Binding-site contacts:
Ligand atom C19 contacts residue SER69 of chain 1.A at 3.4 Å.
Ligand atom C26 contacts residue HIS137 of chain 1.A at 3.7 Å.
Ligand atom C25 contacts residue HIS229 of chain 1.A at 3.8 Å.
Ligand atom C3 contacts residue TYR26 of chain 1.A at 3.6 Å (hydrophobic).
Ligand atom O4 contacts residue VAL132 of chain 1.A at 3.8 Å.
Ligand atom C29 contacts residue LEU236 of chain 1.A at 3.4 Å (hydrophobic).
Ligand atom C4 contacts residue SER110 of chain 1.A at 3.6 Å.
Ligand atom C4 contacts residue CYS120 of chain 1.A at 3.7 Å (hydrophobic).
Ligand atom C18 contacts residue VAL66 of chain 1.A at 3.6 Å (hydrophobic).
Ligand atom C6 contacts residue TRP118 of chain 1.A at 3.8 Å (hydrophobic).
Ligand atom C29 contacts residue LEU59 of chain 1.A at 3.5 Å (hydrophobic).
Ligand atom C28 contacts residue VAL66 of chain 1.A at 3.7 Å (hydrophobic).
Ligand atom C12 contacts residue VAL132 of chain 1.A at 3.7 Å (hydrophobic).
Ligand atom C5 contacts residue SER107 of chain 1.A at 3.8 Å.
Ligand atom C7 contacts residue SER107 of chain 1.A at 3.3 Å.
Ligand atom C19 contacts residue ILE103 of chain 1.A at 3.8 Å (hydrophobic).
Ligand atom C29 contacts residue ALA135 of chain 1.A at 3.4 Å (hydrophobic).
Ligand atom C3 contacts residue TYR30 of chain 1.A at 3.8 Å (hydrophobic).
Ligand atom C19 contacts residue LEU65 of chain 1.A at 3.7 Å (hydrophobic).
Ligand atom C1 contacts residue SER69 of chain 1.A at 3.7 Å.
Ligand atom O1 contacts residue SER69 of chain 1.A at 2.8 Å (h-bond).
Ligand atom C7 contacts residue TRP118 of chain 1.A at 3.9 Å (hydrophobic).
Ligand atom O2 contacts residue SER107 of chain 1.A at 3.4 Å.
Ligand atom C26 contacts residue LEU236 of chain 1.A at 3.8 Å (hydrophobic).
Ligand atom C8 contacts residue TRP118 of chain 1.A at 3.8 Å (hydrophobic).
Ligand atom C21 contacts residue LEU141 of chain 1.A at 3.8 Å (hydrophobic).
Ligand atom C15 contacts residue ILE103 of chain 1.A at 3.9 Å (hydrophobic).
Ligand atom C3 contacts residue SER110 of chain 1.A at 3.7 Å.
Ligand atom O1 contacts residue ARG106 of chain 1.A at 3.0 Å (salt-bridge).
Ligand atom O2 contacts residue TYR26 of chain 1.A at 2.8 Å (h-bond).
Ligand atom O3 contacts residue HIS229 of chain 1.A at 2.6 Å (h-bond).
Ligand atom O3 contacts residue HIS137 of chain 1.A at 2.9 Å (h-bond).
Ligand atom C6 contacts residue SER107 of chain 1.A at 3.6 Å.
Ligand atom C29 contacts residue HIS137 of chain 1.A at 2.9 Å.
Ligand atom C25 contacts residue HIS137 of chain 1.A at 3.7 Å.
Ligand atom C28 contacts residue ALA63 of chain 1.A at 3.7 Å (hydrophobic).
Ligand atom C26 contacts residue LEU59 of chain 1.A at 3.4 Å (hydrophobic).
Ligand atom C23 contacts residue HIS137 of chain 1.A at 3.4 Å.
Ligand atom C9 contacts residue TRP118 of chain 1.A at 3.5 Å (hydrophobic).
Ligand atom O2 contacts residue SER110 of chain 1.A at 2.8 Å (h-bond).

This protein binds this small molecule.
Small molecule (SMILES): C=C1/C(=C\C=C2/CCC[C@]3(C)[C@@H]([C@@H](C)OCCCC(O)(CC)CC)CC[C@@H]23)C[C@@H](O)C[C@@H]1O

Sequence of chain 1.A:
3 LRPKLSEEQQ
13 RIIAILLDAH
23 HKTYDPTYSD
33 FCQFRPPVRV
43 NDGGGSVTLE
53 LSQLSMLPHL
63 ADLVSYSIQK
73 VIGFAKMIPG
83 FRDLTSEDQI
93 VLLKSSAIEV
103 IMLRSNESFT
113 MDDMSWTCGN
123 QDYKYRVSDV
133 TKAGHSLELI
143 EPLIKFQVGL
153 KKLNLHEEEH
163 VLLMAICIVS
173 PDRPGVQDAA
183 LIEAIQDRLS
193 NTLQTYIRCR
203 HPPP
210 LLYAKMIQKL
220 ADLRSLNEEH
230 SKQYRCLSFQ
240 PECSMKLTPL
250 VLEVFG